Sequence of chain 1.A:
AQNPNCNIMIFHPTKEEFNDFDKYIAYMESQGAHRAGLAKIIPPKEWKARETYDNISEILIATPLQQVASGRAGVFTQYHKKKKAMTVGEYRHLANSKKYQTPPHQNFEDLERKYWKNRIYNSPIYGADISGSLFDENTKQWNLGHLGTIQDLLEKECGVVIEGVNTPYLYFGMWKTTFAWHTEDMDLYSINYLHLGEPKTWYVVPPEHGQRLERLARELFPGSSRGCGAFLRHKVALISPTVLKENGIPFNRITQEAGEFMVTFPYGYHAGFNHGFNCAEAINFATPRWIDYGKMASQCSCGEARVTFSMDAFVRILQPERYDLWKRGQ

Binding-site contacts:
Ligand atom CAG contacts residue HIS280 of chain 1.A at 3.6 Å.
Ligand atom NAJ contacts residue HIS280 of chain 1.A at 3.2 Å (h-bond).
Ligand atom CAG contacts residue TRP212 of chain 1.A at 4.0 Å (hydrophobic).
Ligand atom NAA contacts residue PHE189 of chain 1.A at 3.8 Å.
Ligand atom NAA contacts residue TYR181 of chain 1.A at 4.1 Å.
Ligand atom OAH contacts residue HIS280 of chain 1.A at 3.0 Å (h-bond).
Ligand atom NAI contacts residue EDO1 of chain 1.L at 3.8 Å.
Ligand atom OAH contacts residue NI1 of chain 1.O at 2.0 Å (h-bond).
Ligand atom NAI contacts residue GLU194 of chain 1.A at 4.2 Å.
Ligand atom NAI contacts residue NI1 of chain 1.O at 2.8 Å (h-bond).
Ligand atom NAI contacts residue TRP212 of chain 1.A at 3.9 Å.
Ligand atom NAA contacts residue TYR136 of chain 1.A at 2.6 Å (h-bond).
Ligand atom CAF contacts residue TRP212 of chain 1.A at 3.6 Å (hydrophobic).
Ligand atom OAH contacts residue HIS192 of chain 1.A at 2.9 Å (h-bond).
Ligand atom NAJ contacts residue ASN202 of chain 1.A at 3.5 Å (h-bond).
Ligand atom OAH contacts residue PHE189 of chain 1.A at 3.8 Å.
Ligand atom NAJ contacts residue NI1 of chain 1.O at 2.1 Å (h-bond).
Ligand atom CAG contacts residue NI1 of chain 1.O at 2.8 Å.
Ligand atom CAG contacts residue PHE189 of chain 1.A at 4.2 Å (hydrophobic).
Ligand atom CAG contacts residue ASN202 of chain 1.A at 3.8 Å.
Ligand atom CAE contacts residue PHE189 of chain 1.A at 3.6 Å (hydrophobic).
Ligand atom NAJ contacts residue SER200 of chain 1.A at 3.0 Å (h-bond).
Ligand atom NAI contacts residue SER200 of chain 1.A at 3.8 Å.
Ligand atom OAH contacts residue GLU194 of chain 1.A at 4.0 Å.
Ligand atom NAB contacts residue TYR136 of chain 1.A at 3.6 Å.
Ligand atom NAI contacts residue HIS280 of chain 1.A at 3.7 Å.
Ligand atom NAJ contacts residue EDO1 of chain 1.L at 3.1 Å (h-bond).
Ligand atom CAF contacts residue PHE189 of chain 1.A at 3.8 Å (hydrophobic).
Ligand atom NAJ contacts residue GLU194 of chain 1.A at 2.9 Å (salt-bridge).
Ligand atom CAG contacts residue HIS192 of chain 1.A at 4.1 Å.
Ligand atom CAF contacts residue ASN202 of chain 1.A at 3.9 Å.
Ligand atom NAD contacts residue PHE189 of chain 1.A at 3.6 Å.
Ligand atom NAC contacts residue LYS210 of chain 1.A at 3.3 Å (salt-bridge).
Ligand atom NAA contacts residue LYS210 of chain 1.A at 3.8 Å.
Ligand atom NAB contacts residue TYR181 of chain 1.A at 4.0 Å.
Ligand atom NAC contacts residue TYR136 of chain 1.A at 3.4 Å (h-bond).
Ligand atom NAI contacts residue ASN202 of chain 1.A at 2.8 Å (h-bond).
Ligand atom NAB contacts residue PHE189 of chain 1.A at 3.5 Å.
Ligand atom NAC contacts residue PHE189 of chain 1.A at 3.5 Å.
Ligand atom NAJ contacts residue HIS192 of chain 1.A at 4.2 Å.

A protein and the small-molecule ligand that binds it are described below.
Small molecule (SMILES): Cc1ccc(/C=N/NC(=O)Cc2nn[nH]n2)cc1